Binding-site contacts:
Ligand atom C8 contacts residue SER93 of chain 1.A at 3.6 Å.
Ligand atom C19 contacts residue MET126 of chain 1.A at 3.7 Å (hydrophobic).
Ligand atom C6 contacts residue ILE34 of chain 1.A at 3.5 Å (hydrophobic).
Ligand atom F22 contacts residue ILE30 of chain 1.A at 3.6 Å.
Ligand atom C2 contacts residue SER93 of chain 1.A at 3.8 Å.
Ligand atom F22 contacts residue THR31 of chain 1.A at 3.6 Å.
Ligand atom F23 contacts residue SER93 of chain 1.A at 3.8 Å.
Ligand atom N3 contacts residue TYR130 of chain 1.A at 2.8 Å (h-bond).
Ligand atom O15 contacts residue HIS55 of chain 1.A at 3.2 Å.
Ligand atom O16 contacts residue MET89 of chain 1.A at 3.8 Å.
Ligand atom C28 contacts residue MET89 of chain 1.A at 3.6 Å (hydrophobic).
Ligand atom C18 contacts residue SER93 of chain 1.A at 3.7 Å.
Ligand atom N3 contacts residue SER93 of chain 1.A at 3.5 Å.
Ligand atom C12 contacts residue ARG92 of chain 1.A at 3.8 Å.
Ligand atom F23 contacts residue ILE96 of chain 1.A at 3.6 Å.
Ligand atom C24 contacts residue MET89 of chain 1.A at 3.7 Å (hydrophobic).
Ligand atom C8 contacts residue TYR130 of chain 1.A at 3.8 Å (hydrophobic).
Ligand atom C10 contacts residue TYR130 of chain 1.A at 3.8 Å (hydrophobic).
Ligand atom C27 contacts residue MET51 of chain 1.A at 3.6 Å (hydrophobic).
Ligand atom F23 contacts residue LEU109 of chain 1.A at 3.7 Å.
Ligand atom C36 contacts residue SER116 of chain 1.A at 3.8 Å.
Ligand atom F23 contacts residue PHE97 of chain 1.A at 3.2 Å.
Ligand atom C20 contacts residue ILE30 of chain 1.A at 3.8 Å (hydrophobic).
Ligand atom C18 contacts residue MET89 of chain 1.A at 3.8 Å (hydrophobic).
Ligand atom O15 contacts residue ARG92 of chain 1.A at 3.2 Å (salt-bridge).
Ligand atom F22 contacts residue ILE34 of chain 1.A at 3.5 Å.
Ligand atom C34 contacts residue ILE47 of chain 1.A at 3.8 Å (hydrophobic).
Ligand atom C35 contacts residue SER116 of chain 1.A at 3.7 Å.
Ligand atom F22 contacts residue LEU109 of chain 1.A at 3.8 Å.
Ligand atom O16 contacts residue SER93 of chain 1.A at 3.8 Å.
Ligand atom C30 contacts residue LEU48 of chain 1.A at 3.7 Å (hydrophobic).
Ligand atom C21 contacts residue ILE96 of chain 1.A at 3.8 Å (hydrophobic).
Ligand atom F22 contacts residue ILE96 of chain 1.A at 3.3 Å.
Ligand atom C13 contacts residue MET51 of chain 1.A at 3.8 Å (hydrophobic).
Ligand atom C30 contacts residue PHE90 of chain 1.A at 3.7 Å (hydrophobic).
Ligand atom C28 contacts residue SER93 of chain 1.A at 3.3 Å.
Ligand atom C11 contacts residue ILE113 of chain 1.A at 3.7 Å (hydrophobic).
Ligand atom C8 contacts residue ILE113 of chain 1.A at 3.8 Å (hydrophobic).
Ligand atom C2 contacts residue TYR130 of chain 1.A at 3.6 Å (hydrophobic).
Ligand atom C27 contacts residue ILE30 of chain 1.A at 3.8 Å (hydrophobic).

This protein binds this small molecule.
Small molecule (SMILES): O=C(O)c1ccc(OC[C@H](C2CCCCC2)n2c(-c3ccc(Cl)cc3)nc3cc(F)c(F)cc32)cc1

Sequence of chain 1.A:
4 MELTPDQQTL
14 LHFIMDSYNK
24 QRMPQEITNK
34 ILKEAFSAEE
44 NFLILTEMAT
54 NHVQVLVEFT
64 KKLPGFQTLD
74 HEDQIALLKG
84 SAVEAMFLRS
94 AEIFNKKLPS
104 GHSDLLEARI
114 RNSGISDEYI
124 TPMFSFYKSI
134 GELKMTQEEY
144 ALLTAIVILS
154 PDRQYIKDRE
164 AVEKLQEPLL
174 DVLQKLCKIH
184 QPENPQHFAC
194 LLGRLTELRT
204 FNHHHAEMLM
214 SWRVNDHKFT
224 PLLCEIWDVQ